Sequence of chain 2.A:
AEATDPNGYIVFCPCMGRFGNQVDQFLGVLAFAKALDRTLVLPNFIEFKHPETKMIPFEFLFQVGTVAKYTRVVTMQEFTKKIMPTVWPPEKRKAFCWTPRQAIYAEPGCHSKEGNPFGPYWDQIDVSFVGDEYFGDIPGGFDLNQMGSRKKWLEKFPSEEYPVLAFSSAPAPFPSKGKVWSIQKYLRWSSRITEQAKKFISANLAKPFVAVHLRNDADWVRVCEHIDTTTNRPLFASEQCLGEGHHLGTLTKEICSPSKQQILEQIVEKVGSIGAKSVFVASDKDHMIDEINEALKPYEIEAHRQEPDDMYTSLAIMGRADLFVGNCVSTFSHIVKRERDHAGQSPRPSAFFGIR

Binding-site contacts:
Ligand atom P1 contacts residue THR335 of chain 1.A at 3.6 Å.
Ligand atom C5' contacts residue ARG219 of chain 1.A at 3.4 Å.
Ligand atom O1P contacts residue PHE336 of chain 1.A at 3.6 Å.
Ligand atom O2X contacts residue ARG219 of chain 1.A at 2.6 Å (salt-bridge).
Ligand atom N1 contacts residue ASP313 of chain 1.A at 3.6 Å (salt-bridge).
Ligand atom O6 contacts residue PHE336 of chain 1.A at 3.6 Å.
Ligand atom O4' contacts residue ARG19 of chain 1.A at 3.2 Å (salt-bridge).
Ligand atom N2 contacts residue ASP313 of chain 1.A at 2.9 Å (salt-bridge).
Ligand atom C2 contacts residue MET315 of chain 1.A at 3.6 Å (hydrophobic).
Ligand atom N7 contacts residue HIS217 of chain 1.A at 3.1 Å (h-bond).
Ligand atom O6 contacts residue ALA286 of chain 1.A at 3.2 Å.
Ligand atom O3P contacts residue ASN22 of chain 1.A at 3.1 Å (h-bond).
Ligand atom N1 contacts residue SER287 of chain 1.A at 3.2 Å (h-bond).
Ligand atom C6 contacts residue SER287 of chain 1.A at 3.2 Å.
Ligand atom C5 contacts residue SER287 of chain 1.A at 3.6 Å.
Ligand atom O3' contacts residue ARG19 of chain 1.A at 3.3 Å.
Ligand atom C5 contacts residue ASP288 of chain 1.A at 3.6 Å.
Ligand atom O6 contacts residue SER287 of chain 1.A at 3.0 Å (h-bond).
Ligand atom C4' contacts residue ARG19 of chain 1.A at 3.4 Å.
Ligand atom N9 contacts residue ASP288 of chain 1.A at 3.6 Å.
Ligand atom O2 contacts residue ASN22 of chain 1.A at 3.5 Å.
Ligand atom O1X contacts residue THR335 of chain 1.A at 2.6 Å (h-bond).
Ligand atom O3' contacts residue PHE20 of chain 1.A at 3.3 Å (h-bond).
Ligand atom O2P contacts residue PHE336 of chain 1.A at 3.6 Å (h-bond).
Ligand atom O2P contacts residue THR335 of chain 1.A at 3.2 Å (h-bond).
Ligand atom O2 contacts residue THR335 of chain 1.A at 3.6 Å (h-bond).
Ligand atom O1X contacts residue SER334 of chain 1.A at 3.5 Å.
Ligand atom N2 contacts residue MET315 of chain 1.A at 3.4 Å.
Ligand atom O3' contacts residue MET315 of chain 1.A at 3.1 Å.
Ligand atom O3 contacts residue PRO112 of chain 2.A at 3.6 Å.
Ligand atom O1P contacts residue GLY21 of chain 1.A at 2.8 Å (h-bond).
Ligand atom C8 contacts residue ASP288 of chain 1.A at 3.4 Å.
Ligand atom O2X contacts residue SER334 of chain 1.A at 2.7 Å (h-bond).
Ligand atom O1 contacts residue ARG219 of chain 1.A at 3.0 Å (salt-bridge).
Ligand atom P1 contacts residue SER334 of chain 1.A at 3.5 Å.
Ligand atom O6 contacts residue HIS217 of chain 1.A at 3.5 Å.
Ligand atom O3P contacts residue GLY21 of chain 1.A at 3.5 Å (h-bond).
Ligand atom O2X contacts residue TRP224 of chain 1.A at 3.6 Å.
Ligand atom O3 contacts residue ASN22 of chain 1.A at 3.2 Å (h-bond).
Ligand atom O5 contacts residue ARG219 of chain 1.A at 3.2 Å (salt-bridge).

Sequence of chain 1.A:
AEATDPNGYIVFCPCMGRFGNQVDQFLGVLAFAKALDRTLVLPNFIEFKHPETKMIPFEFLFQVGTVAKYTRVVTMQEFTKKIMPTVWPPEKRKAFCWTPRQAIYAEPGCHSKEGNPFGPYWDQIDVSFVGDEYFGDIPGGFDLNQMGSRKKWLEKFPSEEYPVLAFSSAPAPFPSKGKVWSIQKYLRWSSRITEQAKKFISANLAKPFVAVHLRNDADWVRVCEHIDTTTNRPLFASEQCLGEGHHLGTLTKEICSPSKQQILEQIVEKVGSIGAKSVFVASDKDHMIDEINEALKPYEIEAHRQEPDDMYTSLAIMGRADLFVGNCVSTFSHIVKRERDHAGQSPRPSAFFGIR

This protein binds this small molecule.
Small molecule (SMILES): C[C@@H]1O[C@H](OP(=O)(O)OP(=O)(O)OC[C@H]2O[C@@H](n3cnc4c(=O)[nH]c(N)nc43)[C@H](O)[C@@H]2O)[C@@H](O)[C@H](O)[C@@H]1O